Binding-site contacts:
Ligand atom O30 contacts residue THR1 of chain 1.V at 2.4 Å (h-bond).
Ligand atom C12 contacts residue GLY47 of chain 1.V at 3.8 Å.
Ligand atom C34 contacts residue GLY47 of chain 1.V at 3.8 Å.
Ligand atom C16 contacts residue GLY45 of chain 1.V at 3.8 Å.
Ligand atom O31 contacts residue THR21 of chain 1.V at 2.8 Å (h-bond).
Ligand atom C7 contacts residue ASN22 of chain 1.V at 3.8 Å.
Ligand atom C32 contacts residue THR21 of chain 1.V at 3.4 Å.
Ligand atom C23 contacts residue ALA49 of chain 1.V at 3.5 Å (hydrophobic).
Ligand atom C24 contacts residue ALA49 of chain 1.V at 3.6 Å (hydrophobic).
Ligand atom O44 contacts residue ASN22 of chain 1.V at 3.6 Å.
Ligand atom C26 contacts residue THR1 of chain 1.V at 2.5 Å.
Ligand atom C42 contacts residue ALA27 of chain 1.V at 3.3 Å (hydrophobic).
Ligand atom N14 contacts residue THR1 of chain 1.V at 3.7 Å.
Ligand atom O39 contacts residue ALA49 of chain 1.V at 3.1 Å (h-bond).
Ligand atom C28 contacts residue THR1 of chain 1.V at 3.6 Å.
Ligand atom N6 contacts residue ASP125 of chain 1.W at 3.5 Å (salt-bridge).
Ligand atom O30 contacts residue SER129 of chain 1.V at 3.0 Å (h-bond).
Ligand atom C25 contacts residue THR1 of chain 1.V at 1.4 Å.
Ligand atom O31 contacts residue ALA20 of chain 1.V at 3.4 Å.
Ligand atom C9 contacts residue ASP125 of chain 1.W at 3.8 Å.
Ligand atom N22 contacts residue GLU53 of chain 1.V at 2.9 Å (salt-bridge).
Ligand atom C18 contacts residue GLY45 of chain 1.V at 3.3 Å.
Ligand atom C3 contacts residue LEU126 of chain 1.W at 3.8 Å (hydrophobic).
Ligand atom C34 contacts residue VAL48 of chain 1.V at 3.6 Å (hydrophobic).
Ligand atom C43 contacts residue CYS129 of chain 1.W at 3.0 Å (hydrophobic).
Ligand atom C20 contacts residue ALA49 of chain 1.V at 3.8 Å (hydrophobic).
Ligand atom C12 contacts residue THR21 of chain 1.V at 3.6 Å.
Ligand atom O30 contacts residue GLY128 of chain 1.V at 3.7 Å.
Ligand atom C40 contacts residue ASP125 of chain 1.W at 3.2 Å.
Ligand atom C15 contacts residue THR1 of chain 1.V at 2.4 Å.
Ligand atom C23 contacts residue CYS31 of chain 1.V at 3.5 Å (hydrophobic).
Ligand atom C1 contacts residue ASN22 of chain 1.V at 3.7 Å.
Ligand atom N14 contacts residue GLY47 of chain 1.V at 3.0 Å (h-bond).
Ligand atom C16 contacts residue THR1 of chain 1.V at 2.8 Å.
Ligand atom C13 contacts residue THR21 of chain 1.V at 3.8 Å.
Ligand atom N8 contacts residue ASP125 of chain 1.W at 3.2 Å (salt-bridge).
Ligand atom S27 contacts residue THR1 of chain 1.V at 3.2 Å (h-bond).
Ligand atom N11 contacts residue THR21 of chain 1.V at 3.0 Å (h-bond).
Ligand atom C4 contacts residue LEU126 of chain 1.W at 3.1 Å (hydrophobic).
Ligand atom C26 contacts residue GLY47 of chain 1.V at 3.4 Å.

The small molecule below binds the protein below.
Small molecule (SMILES): CC(C)C[C@H](NC(=O)c1cnccn1)C(=O)N[C@@H](CC(C)C)C(=O)N[C@H](CCS(C)(=O)=O)Cc1ccc(CN)cc1

Sequence of chain 1.V:
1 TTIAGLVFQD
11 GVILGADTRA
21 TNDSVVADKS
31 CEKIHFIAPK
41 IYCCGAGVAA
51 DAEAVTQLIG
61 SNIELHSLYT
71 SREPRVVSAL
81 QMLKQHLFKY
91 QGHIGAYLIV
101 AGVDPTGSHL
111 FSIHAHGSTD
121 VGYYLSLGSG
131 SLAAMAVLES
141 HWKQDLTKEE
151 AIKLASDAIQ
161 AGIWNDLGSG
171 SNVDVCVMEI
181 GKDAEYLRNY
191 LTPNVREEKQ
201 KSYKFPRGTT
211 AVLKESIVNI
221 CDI

Sequence of chain 1.L:
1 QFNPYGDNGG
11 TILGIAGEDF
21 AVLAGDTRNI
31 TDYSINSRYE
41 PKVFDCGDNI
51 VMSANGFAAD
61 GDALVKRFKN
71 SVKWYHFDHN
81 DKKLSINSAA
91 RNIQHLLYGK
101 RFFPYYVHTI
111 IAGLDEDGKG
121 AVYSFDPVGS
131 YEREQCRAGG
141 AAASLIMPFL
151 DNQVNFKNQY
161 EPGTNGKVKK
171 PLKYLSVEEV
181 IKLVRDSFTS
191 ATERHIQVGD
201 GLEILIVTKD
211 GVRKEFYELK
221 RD

Sequence of chain 1.W:
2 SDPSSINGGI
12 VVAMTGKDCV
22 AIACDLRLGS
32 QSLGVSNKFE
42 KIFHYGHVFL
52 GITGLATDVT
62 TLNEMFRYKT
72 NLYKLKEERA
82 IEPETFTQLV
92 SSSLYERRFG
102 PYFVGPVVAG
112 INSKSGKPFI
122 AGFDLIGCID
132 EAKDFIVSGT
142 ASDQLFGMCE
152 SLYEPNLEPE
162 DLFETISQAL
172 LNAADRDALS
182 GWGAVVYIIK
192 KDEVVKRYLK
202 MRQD